The small molecule below binds the protein below.
Small molecule (SMILES): CC(=O)N[C@@H]1[C@@H](O)[C@H](O)[C@@H](CO)O[C@H]1O

Binding-site contacts:
Ligand atom C3 contacts residue ASN88 of chain 1.P at 3.9 Å.
Ligand atom C1 contacts residue ASN88 of chain 1.P at 1.4 Å.
Ligand atom N2 contacts residue ASN88 of chain 1.P at 3.1 Å (h-bond).
Ligand atom C4 contacts residue ASN88 of chain 1.P at 4.2 Å.
Ligand atom C2 contacts residue ARG56 of chain 1.P at 3.8 Å.
Ligand atom C5 contacts residue ASN88 of chain 1.P at 3.6 Å.
Ligand atom O5 contacts residue ASN88 of chain 1.P at 2.3 Å (h-bond).
Ligand atom N2 contacts residue ARG56 of chain 1.P at 3.0 Å (salt-bridge).
Ligand atom C1 contacts residue ARG56 of chain 1.P at 3.3 Å.
Ligand atom C7 contacts residue ARG56 of chain 1.P at 4.0 Å.
Ligand atom C6 contacts residue GLY89 of chain 1.P at 4.1 Å.
Ligand atom O6 contacts residue GLY89 of chain 1.P at 4.0 Å.
Ligand atom C2 contacts residue ASN88 of chain 1.P at 2.6 Å.
Ligand atom C6 contacts residue ASN88 of chain 1.P at 4.5 Å.
Ligand atom C2 contacts residue ILE58 of chain 1.P at 4.2 Å (hydrophobic).
Ligand atom C8 contacts residue ILE58 of chain 1.P at 3.5 Å (hydrophobic).
Ligand atom C1 contacts residue ILE58 of chain 1.P at 4.4 Å (hydrophobic).
Ligand atom C7 contacts residue ASN88 of chain 1.P at 4.3 Å.
Ligand atom N2 contacts residue ILE58 of chain 1.P at 3.3 Å.
Ligand atom C7 contacts residue ILE58 of chain 1.P at 3.6 Å (hydrophobic).
Ligand atom C8 contacts residue ARG56 of chain 1.P at 3.8 Å.
Ligand atom O5 contacts residue GLY89 of chain 1.P at 4.0 Å.

Sequence of chain 1.P:
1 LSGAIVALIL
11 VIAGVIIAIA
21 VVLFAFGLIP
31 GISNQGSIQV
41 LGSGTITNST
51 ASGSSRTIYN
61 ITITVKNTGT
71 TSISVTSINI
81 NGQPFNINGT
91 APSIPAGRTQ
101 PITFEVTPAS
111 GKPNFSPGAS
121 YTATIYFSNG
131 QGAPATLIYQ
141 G